Sequence of chain 1.A:
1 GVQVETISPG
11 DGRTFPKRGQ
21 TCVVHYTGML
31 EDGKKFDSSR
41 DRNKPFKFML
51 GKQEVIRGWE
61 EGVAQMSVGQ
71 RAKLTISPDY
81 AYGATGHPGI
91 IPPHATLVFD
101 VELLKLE

The small molecule below binds the protein below.
Small molecule (SMILES): C=CC[C@@H]1/C=C(\C)C[C@H](C)C[C@H](OC)[C@H]2O[C@@](O)(C(=O)C(=O)N3CCCC[C@H]3C(=O)O[C@H](/C(C)=C/[C@@H]3CC[C@@H](O)[C@H](OC)C3)[C@H](C)[C@@H](O)CC1=O)[C@H](C)C[C@@H]2OC

Binding-site contacts:
Ligand atom O6 contacts residue ASP37 of chain 1.A at 2.8 Å (salt-bridge).
Ligand atom C12 contacts residue HIS87 of chain 1.A at 3.6 Å.
Ligand atom C37 contacts residue PRO88 of chain 4.A at 3.5 Å (hydrophobic).
Ligand atom O3 contacts residue PHE99 of chain 1.A at 3.6 Å.
Ligand atom O3 contacts residue TYR82 of chain 1.A at 2.8 Å (h-bond).
Ligand atom O12 contacts residue GLY86 of chain 3.A at 3.1 Å (h-bond).
Ligand atom C5 contacts residue TYR26 of chain 1.A at 3.8 Å (hydrophobic).
Ligand atom O5 contacts residue ASP37 of chain 1.A at 3.2 Å (salt-bridge).
Ligand atom O4 contacts residue PHE99 of chain 1.A at 3.6 Å.
Ligand atom C35 contacts residue TYR82 of chain 1.A at 3.7 Å (hydrophobic).
Ligand atom C4 contacts residue PHE46 of chain 1.A at 3.6 Å (hydrophobic).
Ligand atom O2 contacts residue VAL55 of chain 1.A at 3.1 Å.
Ligand atom C45 contacts residue TYR82 of chain 3.A at 3.7 Å (hydrophobic).
Ligand atom C32 contacts residue GLY86 of chain 3.A at 3.6 Å.
Ligand atom C43 contacts residue FK51 of chain 4.B at 3.6 Å.
Ligand atom O2 contacts residue ILE56 of chain 1.A at 2.8 Å (h-bond).
Ligand atom C36 contacts residue ARG42 of chain 1.A at 3.7 Å.
Ligand atom O11 contacts residue THR85 of chain 3.A at 3.6 Å.
Ligand atom O4 contacts residue TYR26 of chain 1.A at 3.5 Å.
Ligand atom C14 contacts residue ASP37 of chain 1.A at 3.6 Å.
Ligand atom O4 contacts residue ASP37 of chain 1.A at 3.4 Å (salt-bridge).
Ligand atom C45 contacts residue ALA81 of chain 1.A at 3.6 Å (hydrophobic).
Ligand atom O12 contacts residue TYR82 of chain 3.A at 3.4 Å.
Ligand atom C8 contacts residue TYR82 of chain 1.A at 3.6 Å (hydrophobic).
Ligand atom C11 contacts residue TYR82 of chain 1.A at 3.7 Å (hydrophobic).
Ligand atom C3 contacts residue TRP59 of chain 1.A at 3.5 Å (hydrophobic).
Ligand atom C4 contacts residue TRP59 of chain 1.A at 3.7 Å (hydrophobic).
Ligand atom O12 contacts residue HIS87 of chain 3.A at 3.4 Å (h-bond).
Ligand atom C35 contacts residue ILE91 of chain 1.A at 3.6 Å (hydrophobic).
Ligand atom O4 contacts residue PHE36 of chain 1.A at 3.4 Å.
Ligand atom C19 contacts residue PRO88 of chain 4.A at 3.5 Å (hydrophobic).
Ligand atom C36 contacts residue PHE46 of chain 1.A at 3.7 Å (hydrophobic).
Ligand atom C38 contacts residue HIS87 of chain 4.A at 3.6 Å.
Ligand atom C1 contacts residue TYR82 of chain 1.A at 3.8 Å (hydrophobic).
Ligand atom C10 contacts residue ASP37 of chain 1.A at 3.5 Å.
Ligand atom C36 contacts residue TYR26 of chain 1.A at 3.6 Å (hydrophobic).
Ligand atom C18 contacts residue PRO88 of chain 4.A at 3.4 Å (hydrophobic).
Ligand atom O11 contacts residue GLY86 of chain 3.A at 3.4 Å (h-bond).
Ligand atom C42 contacts residue TYR82 of chain 1.A at 3.4 Å (hydrophobic).
Ligand atom O10 contacts residue GLU54 of chain 1.A at 2.7 Å (salt-bridge).

Sequence of chain 3.A:
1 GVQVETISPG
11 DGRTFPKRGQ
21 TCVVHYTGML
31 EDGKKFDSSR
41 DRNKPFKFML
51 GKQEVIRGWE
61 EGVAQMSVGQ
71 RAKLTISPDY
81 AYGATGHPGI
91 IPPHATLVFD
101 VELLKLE

Sequence of chain 4.A:
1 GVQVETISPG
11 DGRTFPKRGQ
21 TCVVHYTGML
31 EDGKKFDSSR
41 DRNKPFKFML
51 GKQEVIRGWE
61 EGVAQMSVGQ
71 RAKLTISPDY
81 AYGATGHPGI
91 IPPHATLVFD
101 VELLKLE